This protein binds this small molecule.
Small molecule (SMILES): CC(=O)N[C@@H]1[C@@H](O)[C@H](O)[C@@H](CO)O[C@H]1O

Binding-site contacts:
Ligand atom C7 contacts residue ASN331 of chain 1.C at 3.5 Å.
Ligand atom N2 contacts residue ASN331 of chain 1.C at 3.5 Å (h-bond).
Ligand atom O6 contacts residue LEU582 of chain 1.C at 4.3 Å.
Ligand atom O7 contacts residue ASN331 of chain 1.C at 3.1 Å (h-bond).
Ligand atom C4 contacts residue ASN331 of chain 1.C at 4.3 Å.
Ligand atom C1 contacts residue ASN331 of chain 1.C at 1.6 Å.
Ligand atom C2 contacts residue ASN331 of chain 1.C at 3.0 Å.
Ligand atom O6 contacts residue GLN580 of chain 1.C at 3.4 Å (h-bond).
Ligand atom C6 contacts residue ASN331 of chain 1.C at 4.4 Å.
Ligand atom C3 contacts residue ASN331 of chain 1.C at 4.0 Å.
Ligand atom O5 contacts residue GLN580 of chain 1.C at 3.0 Å (h-bond).
Ligand atom C4 contacts residue GLN580 of chain 1.C at 4.1 Å.
Ligand atom C2 contacts residue GLN580 of chain 1.C at 4.4 Å.
Ligand atom C6 contacts residue GLN580 of chain 1.C at 3.4 Å.
Ligand atom C1 contacts residue GLN580 of chain 1.C at 4.0 Å.
Ligand atom C5 contacts residue GLN580 of chain 1.C at 3.7 Å.
Ligand atom O6 contacts residue THR581 of chain 1.C at 4.3 Å.
Ligand atom O5 contacts residue ASN331 of chain 1.C at 2.4 Å (h-bond).
Ligand atom C5 contacts residue ASN331 of chain 1.C at 3.4 Å.

Sequence of chain 1.C:
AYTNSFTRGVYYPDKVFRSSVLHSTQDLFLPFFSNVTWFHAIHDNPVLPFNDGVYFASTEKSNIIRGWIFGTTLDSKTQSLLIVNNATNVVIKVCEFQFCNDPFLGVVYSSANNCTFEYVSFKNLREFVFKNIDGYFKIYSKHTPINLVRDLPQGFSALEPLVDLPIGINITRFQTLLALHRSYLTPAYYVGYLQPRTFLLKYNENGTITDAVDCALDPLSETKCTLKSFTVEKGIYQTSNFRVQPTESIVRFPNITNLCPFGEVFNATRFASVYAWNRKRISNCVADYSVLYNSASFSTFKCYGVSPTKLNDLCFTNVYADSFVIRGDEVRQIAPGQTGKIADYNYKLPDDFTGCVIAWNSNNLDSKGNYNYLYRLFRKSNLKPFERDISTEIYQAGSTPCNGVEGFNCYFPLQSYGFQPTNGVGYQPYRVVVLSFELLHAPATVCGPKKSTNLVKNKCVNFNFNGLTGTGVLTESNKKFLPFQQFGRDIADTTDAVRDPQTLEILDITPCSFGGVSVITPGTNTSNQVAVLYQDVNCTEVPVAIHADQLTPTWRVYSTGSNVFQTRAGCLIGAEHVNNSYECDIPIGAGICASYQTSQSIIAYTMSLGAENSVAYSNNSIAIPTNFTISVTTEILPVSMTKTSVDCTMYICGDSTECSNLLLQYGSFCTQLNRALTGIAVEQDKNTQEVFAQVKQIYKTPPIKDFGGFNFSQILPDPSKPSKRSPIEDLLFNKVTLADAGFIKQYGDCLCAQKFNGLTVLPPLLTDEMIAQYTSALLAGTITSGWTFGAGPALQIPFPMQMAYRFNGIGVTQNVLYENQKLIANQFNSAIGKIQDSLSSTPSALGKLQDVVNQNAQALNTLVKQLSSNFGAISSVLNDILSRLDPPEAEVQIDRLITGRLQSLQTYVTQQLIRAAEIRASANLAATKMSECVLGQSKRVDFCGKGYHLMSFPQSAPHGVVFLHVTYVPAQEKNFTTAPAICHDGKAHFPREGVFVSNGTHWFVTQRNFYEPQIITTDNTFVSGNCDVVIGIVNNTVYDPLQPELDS